Binding-site contacts:
Ligand atom O3A contacts residue LYS21 of chain 1.C at 3.5 Å (salt-bridge).
Ligand atom O1G contacts residue SER17 of chain 1.C at 2.8 Å (h-bond).
Ligand atom O2' contacts residue ASN35 of chain 1.C at 3.4 Å (h-bond).
Ligand atom O3G contacts residue GLY66 of chain 1.C at 3.1 Å (h-bond).
Ligand atom C8 contacts residue SER23 of chain 1.C at 3.5 Å.
Ligand atom O4' contacts residue LYS126 of chain 1.C at 3.3 Å (salt-bridge).
Ligand atom C6 contacts residue LYS126 of chain 1.C at 3.4 Å.
Ligand atom C2 contacts residue ASP128 of chain 1.C at 3.4 Å.
Ligand atom O2G contacts residue THR40 of chain 1.C at 2.7 Å (h-bond).
Ligand atom O2' contacts residue PHE33 of chain 1.C at 3.1 Å.
Ligand atom O2B contacts residue MG1 of chain 1.J at 2.2 Å.
Ligand atom PB contacts residue MG1 of chain 1.J at 3.4 Å.
Ligand atom O6 contacts residue ALA156 of chain 1.C at 2.7 Å (h-bond).
Ligand atom PB contacts residue LYS21 of chain 1.C at 3.5 Å.
Ligand atom N1 contacts residue ASP128 of chain 1.C at 2.8 Å (salt-bridge).
Ligand atom O6 contacts residue ASN125 of chain 1.C at 3.1 Å (h-bond).
Ligand atom O1A contacts residue SER23 of chain 1.C at 2.7 Å (h-bond).
Ligand atom O1B contacts residue LYS21 of chain 1.C at 2.6 Å (salt-bridge).
Ligand atom N1 contacts residue LYS157 of chain 1.C at 3.5 Å.
Ligand atom N3B contacts residue GLY18 of chain 1.C at 3.1 Å (h-bond).
Ligand atom C3' contacts residue TYR37 of chain 1.C at 3.5 Å (hydrophobic).
Ligand atom O1A contacts residue THR22 of chain 1.C at 3.1 Å (h-bond).
Ligand atom O2A contacts residue TYR37 of chain 1.C at 3.1 Å.
Ligand atom N2 contacts residue ASP128 of chain 1.C at 3.0 Å (salt-bridge).
Ligand atom O2G contacts residue MG1 of chain 1.J at 2.0 Å.
Ligand atom N7 contacts residue ASN125 of chain 1.C at 3.0 Å (h-bond).
Ligand atom O1B contacts residue VAL19 of chain 1.C at 3.4 Å (h-bond).
Ligand atom O2' contacts residue SER34 of chain 1.C at 2.9 Å (h-bond).
Ligand atom O2B contacts residue THR22 of chain 1.C at 2.9 Å (h-bond).
Ligand atom C5 contacts residue LYS126 of chain 1.C at 3.5 Å.
Ligand atom PG contacts residue MG1 of chain 1.J at 3.1 Å.
Ligand atom O1A contacts residue LYS21 of chain 1.C at 3.4 Å (salt-bridge).
Ligand atom O1B contacts residue GLY20 of chain 1.C at 3.3 Å (h-bond).
Ligand atom O1G contacts residue TYR37 of chain 1.C at 3.1 Å (h-bond).
Ligand atom O3G contacts residue LYS21 of chain 1.C at 3.0 Å (salt-bridge).
Ligand atom O1A contacts residue GLY20 of chain 1.C at 3.1 Å.
Ligand atom N2 contacts residue LYS157 of chain 1.C at 3.3 Å.
Ligand atom O3' contacts residue ASN35 of chain 1.C at 3.0 Å (h-bond).
Ligand atom N2 contacts residue PHE129 of chain 1.C at 3.2 Å.
Ligand atom O3A contacts residue GLY20 of chain 1.C at 3.0 Å (h-bond).

A small-molecule ligand and the protein it binds are described below.
Small molecule (SMILES): Nc1nc2c(ncn2[C@@H]2O[C@H](CO[P](=O)(O)O[P](=O)(O)NP(=O)(O)O)[C@@H](O)[C@H]2O)c(=O)[nH]1

Sequence of chain 1.C:
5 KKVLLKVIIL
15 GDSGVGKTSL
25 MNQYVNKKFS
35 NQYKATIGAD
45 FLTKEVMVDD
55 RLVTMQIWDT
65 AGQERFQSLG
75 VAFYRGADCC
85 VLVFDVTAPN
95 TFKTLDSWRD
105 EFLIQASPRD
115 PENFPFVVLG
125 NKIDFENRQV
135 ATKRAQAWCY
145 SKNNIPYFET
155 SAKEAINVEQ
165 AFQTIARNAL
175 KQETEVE